Binding-site contacts:
Ligand atom N2 contacts residue ASN75 of chain 1.B at 2.9 Å (h-bond).
Ligand atom O5 contacts residue LEU92 of chain 1.B at 4.0 Å.
Ligand atom C1 contacts residue THR77 of chain 1.B at 4.4 Å.
Ligand atom C7 contacts residue ASN75 of chain 1.B at 3.2 Å.
Ligand atom C1 contacts residue ASN75 of chain 1.B at 1.5 Å.
Ligand atom O5 contacts residue MET107 of chain 1.B at 2.6 Å.
Ligand atom C8 contacts residue ASN75 of chain 1.B at 3.5 Å.
Ligand atom C4 contacts residue ASN75 of chain 1.B at 4.2 Å.
Ligand atom C5 contacts residue MET107 of chain 1.B at 3.4 Å (hydrophobic).
Ligand atom C5 contacts residue ASN75 of chain 1.B at 3.7 Å.
Ligand atom C6 contacts residue MET107 of chain 1.B at 3.3 Å (hydrophobic).
Ligand atom C3 contacts residue ASN75 of chain 1.B at 3.8 Å.
Ligand atom O7 contacts residue ASN75 of chain 1.B at 3.3 Å (h-bond).
Ligand atom O5 contacts residue ASN75 of chain 1.B at 2.4 Å (h-bond).
Ligand atom O6 contacts residue LEU92 of chain 1.B at 4.0 Å.
Ligand atom O7 contacts residue HIS74 of chain 1.B at 4.1 Å.
Ligand atom C1 contacts residue MET107 of chain 1.B at 3.6 Å (hydrophobic).
Ligand atom O6 contacts residue VAL140 of chain 1.B at 3.5 Å.
Ligand atom C1 contacts residue LEU92 of chain 1.B at 4.1 Å (hydrophobic).
Ligand atom O6 contacts residue MET107 of chain 1.B at 2.6 Å.
Ligand atom C2 contacts residue ASN75 of chain 1.B at 2.5 Å.

Sequence of chain 1.B:
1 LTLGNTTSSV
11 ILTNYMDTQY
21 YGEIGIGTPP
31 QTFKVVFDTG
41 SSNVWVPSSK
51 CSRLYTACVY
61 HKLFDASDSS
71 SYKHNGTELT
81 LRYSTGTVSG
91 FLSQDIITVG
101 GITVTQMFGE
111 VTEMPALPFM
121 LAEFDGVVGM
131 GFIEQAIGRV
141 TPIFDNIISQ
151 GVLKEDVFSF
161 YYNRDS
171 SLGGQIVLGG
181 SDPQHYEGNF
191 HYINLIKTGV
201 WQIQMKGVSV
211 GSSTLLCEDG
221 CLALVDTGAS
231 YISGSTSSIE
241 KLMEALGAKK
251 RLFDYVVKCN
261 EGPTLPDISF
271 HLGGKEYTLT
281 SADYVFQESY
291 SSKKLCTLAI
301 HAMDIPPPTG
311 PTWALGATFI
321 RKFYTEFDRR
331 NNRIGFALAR

A protein and the small-molecule ligand that binds it are described below.
Small molecule (SMILES): CC(=O)N[C@@H]1[C@@H](O)[C@H](O)[C@@H](CO)O[C@H]1O